Sequence of chain 1.E:
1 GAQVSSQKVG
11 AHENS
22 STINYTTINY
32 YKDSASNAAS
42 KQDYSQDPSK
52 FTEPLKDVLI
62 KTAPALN

This protein binds this small molecule.
Small molecule (SMILES): CC[C@H](C)[C@H](N)C(=O)N[C@@H](CO)C(=O)N[C@@H](CCC(=O)O)C(=O)N[C@H](C=O)C(C)C

Binding-site contacts:
Ligand atom C contacts residue VAL4 of chain 1.E at 4.0 Å (hydrophobic).
Ligand atom N contacts residue ALA2 of chain 1.E at 2.8 Å (h-bond).
Ligand atom CB contacts residue GLN3 of chain 1.E at 4.0 Å.
Ligand atom C contacts residue GLN3 of chain 1.E at 3.9 Å.
Ligand atom CB contacts residue VAL4 of chain 1.E at 4.0 Å (hydrophobic).
Ligand atom CG2 contacts residue VAL4 of chain 1.E at 3.4 Å (hydrophobic).
Ligand atom CA contacts residue ALA2 of chain 1.E at 3.3 Å (hydrophobic).
Ligand atom CA contacts residue GLN3 of chain 1.E at 4.5 Å.
Ligand atom N contacts residue VAL4 of chain 1.E at 4.3 Å.
Ligand atom O contacts residue ALA2 of chain 1.E at 4.0 Å.
Ligand atom CB contacts residue GLN3 of chain 1.E at 3.7 Å.
Ligand atom C contacts residue ALA2 of chain 1.E at 4.0 Å (hydrophobic).
Ligand atom CB contacts residue VAL4 of chain 1.E at 4.4 Å (hydrophobic).
Ligand atom CG contacts residue VAL4 of chain 1.E at 4.4 Å (hydrophobic).
Ligand atom OE1 contacts residue VAL4 of chain 1.E at 3.6 Å.
Ligand atom O contacts residue VAL4 of chain 1.E at 3.2 Å (h-bond).
Ligand atom CA contacts residue VAL4 of chain 1.E at 4.1 Å (hydrophobic).
Ligand atom OE1 contacts residue ASN25 of chain 1.E at 4.2 Å.
Ligand atom C contacts residue ALA2 of chain 1.E at 3.5 Å (hydrophobic).
Ligand atom O contacts residue VAL4 of chain 1.E at 4.4 Å.
Ligand atom CG2 contacts residue GLN3 of chain 1.E at 3.5 Å.
Ligand atom CD contacts residue VAL4 of chain 1.E at 3.6 Å (hydrophobic).
Ligand atom O contacts residue GLN3 of chain 1.E at 2.9 Å (h-bond).
Ligand atom CA contacts residue VAL4 of chain 1.E at 3.3 Å (hydrophobic).
Ligand atom N contacts residue GLN3 of chain 1.E at 4.5 Å.
Ligand atom N contacts residue VAL4 of chain 1.E at 3.1 Å (h-bond).
Ligand atom CG1 contacts residue ALA2 of chain 1.E at 4.5 Å (hydrophobic).
Ligand atom C contacts residue VAL4 of chain 1.E at 3.5 Å (hydrophobic).
Ligand atom OG contacts residue GLN3 of chain 1.E at 3.3 Å (h-bond).
Ligand atom CG2 contacts residue ALA2 of chain 1.E at 4.0 Å (hydrophobic).
Ligand atom CG1 contacts residue GLN3 of chain 1.E at 3.3 Å.
Ligand atom OE2 contacts residue VAL4 of chain 1.E at 3.7 Å.
Ligand atom CB contacts residue ALA2 of chain 1.E at 3.3 Å (hydrophobic).
Ligand atom CG2 contacts residue SER5 of chain 1.E at 3.4 Å.
Ligand atom CB contacts residue ALA2 of chain 1.E at 4.4 Å (hydrophobic).
Ligand atom CA contacts residue ALA2 of chain 1.E at 3.9 Å (hydrophobic).